Sequence of chain 1.D:
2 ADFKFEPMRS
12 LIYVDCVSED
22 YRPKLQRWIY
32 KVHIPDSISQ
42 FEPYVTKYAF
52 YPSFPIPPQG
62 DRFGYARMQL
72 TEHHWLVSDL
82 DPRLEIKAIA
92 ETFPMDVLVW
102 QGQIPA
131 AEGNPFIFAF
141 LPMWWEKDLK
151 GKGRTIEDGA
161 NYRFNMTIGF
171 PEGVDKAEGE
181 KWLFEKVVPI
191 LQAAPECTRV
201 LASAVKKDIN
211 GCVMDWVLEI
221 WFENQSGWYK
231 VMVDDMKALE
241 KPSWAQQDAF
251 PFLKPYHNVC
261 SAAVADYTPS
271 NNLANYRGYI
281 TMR

Binding-site contacts:
Ligand atom CAT contacts residue PHE94 of chain 1.D at 3.7 Å (hydrophobic).
Ligand atom CAK contacts residue PHE136 of chain 1.D at 3.5 Å (hydrophobic).
Ligand atom OAD contacts residue NAR1 of chain 1.R at 2.9 Å (h-bond).
Ligand atom CAT contacts residue NAR1 of chain 1.R at 4.4 Å.
Ligand atom CAI contacts residue PHE136 of chain 1.D at 4.2 Å (hydrophobic).
Ligand atom CAN contacts residue PHE94 of chain 1.D at 4.2 Å (hydrophobic).
Ligand atom OAD contacts residue PHE94 of chain 1.D at 3.2 Å.
Ligand atom CAO contacts residue PHE138 of chain 1.D at 4.0 Å (hydrophobic).
Ligand atom OAA contacts residue NAR1 of chain 1.R at 3.5 Å.
Ligand atom OAA contacts residue LEU99 of chain 1.D at 4.1 Å.
Ligand atom CAN contacts residue PHE136 of chain 1.D at 3.3 Å (hydrophobic).
Ligand atom OAA contacts residue GLN102 of chain 1.D at 4.1 Å.
Ligand atom CAR contacts residue PHE94 of chain 1.D at 3.4 Å (hydrophobic).
Ligand atom CAQ contacts residue PHE136 of chain 1.D at 3.8 Å (hydrophobic).
Ligand atom CAI contacts residue PHE138 of chain 1.D at 4.1 Å (hydrophobic).
Ligand atom CAP contacts residue PHE94 of chain 1.D at 3.6 Å (hydrophobic).
Ligand atom OAA contacts residue PHE136 of chain 1.D at 2.9 Å.
Ligand atom CAL contacts residue PHE94 of chain 1.D at 3.5 Å (hydrophobic).
Ligand atom OAE contacts residue LEU99 of chain 1.D at 4.2 Å.
Ligand atom CAS contacts residue LEU99 of chain 1.D at 4.5 Å (hydrophobic).
Ligand atom CAL contacts residue GLU92 of chain 1.D at 4.4 Å.
Ligand atom OAB contacts residue LEU81 of chain 1.D at 4.2 Å.
Ligand atom CAN contacts residue NAR1 of chain 1.R at 3.8 Å.
Ligand atom OAE contacts residue PHE136 of chain 1.D at 4.3 Å.
Ligand atom OAB contacts residue PHE138 of chain 1.D at 4.2 Å.
Ligand atom CAJ contacts residue NAR1 of chain 1.R at 3.2 Å.
Ligand atom CAQ contacts residue NAR1 of chain 1.R at 4.2 Å.
Ligand atom OAA contacts residue PHE94 of chain 1.D at 3.8 Å.
Ligand atom CAH contacts residue NAR1 of chain 1.R at 3.7 Å.
Ligand atom CAR contacts residue NAR1 of chain 1.R at 4.1 Å.
Ligand atom OAC contacts residue PHE94 of chain 1.D at 3.8 Å.
Ligand atom CAS contacts residue PHE94 of chain 1.D at 4.2 Å (hydrophobic).
Ligand atom CAH contacts residue PHE138 of chain 1.D at 4.2 Å (hydrophobic).
Ligand atom CAM contacts residue PHE94 of chain 1.D at 4.0 Å (hydrophobic).

This protein binds this small molecule.
Small molecule (SMILES): O=C(/C=C/c1ccc(O)cc1)c1c(O)cc(O)cc1O